Binding-site contacts:
Ligand atom N1 contacts residue VAL724 of chain 1.A at 2.9 Å (h-bond).
Ligand atom CAL contacts residue ILE673 of chain 1.A at 3.7 Å (hydrophobic).
Ligand atom N6 contacts residue GLU722 of chain 1.A at 2.7 Å (salt-bridge).
Ligand atom CAC contacts residue PRO654 of chain 1.A at 3.5 Å (hydrophobic).
Ligand atom CAC contacts residue MET648 of chain 1.A at 3.5 Å (hydrophobic).
Ligand atom C6 contacts residue ILE673 of chain 1.A at 3.7 Å (hydrophobic).
Ligand atom N1 contacts residue VAL723 of chain 1.A at 3.7 Å.
Ligand atom CAE contacts residue TRP656 of chain 1.A at 3.6 Å (hydrophobic).
Ligand atom CAQ contacts residue ASP728 of chain 1.A at 3.4 Å.
Ligand atom N6 contacts residue ILE721 of chain 1.A at 3.5 Å.
Ligand atom CAT contacts residue TRP656 of chain 1.A at 3.6 Å (hydrophobic).
Ligand atom CAS contacts residue ILE806 of chain 1.A at 3.8 Å (hydrophobic).
Ligand atom CAK contacts residue ILE673 of chain 1.A at 3.9 Å (hydrophobic).
Ligand atom N7 contacts residue ILE806 of chain 1.A at 3.6 Å.
Ligand atom C2 contacts residue VAL724 of chain 1.A at 3.3 Å (hydrophobic).
Ligand atom C8 contacts residue ILE806 of chain 1.A at 3.5 Å (hydrophobic).
Ligand atom CAA contacts residue MET648 of chain 1.A at 3.5 Å (hydrophobic).
Ligand atom CAK contacts residue LEU655 of chain 1.A at 3.8 Å (hydrophobic).
Ligand atom CAC contacts residue TRP656 of chain 1.A at 3.6 Å (hydrophobic).
Ligand atom N6 contacts residue VAL724 of chain 1.A at 3.9 Å.
Ligand atom N6 contacts residue TYR709 of chain 1.A at 3.9 Å.
Ligand atom N3 contacts residue MET796 of chain 1.A at 3.4 Å (h-bond).
Ligand atom CAS contacts residue MET796 of chain 1.A at 3.8 Å (hydrophobic).
Ligand atom CAR contacts residue THR729 of chain 1.A at 3.7 Å.
Ligand atom N9 contacts residue MET796 of chain 1.A at 3.6 Å (h-bond).
Ligand atom CAM contacts residue TRP656 of chain 1.A at 3.8 Å (hydrophobic).
Ligand atom N3 contacts residue TRP656 of chain 1.A at 3.7 Å.
Ligand atom CAR contacts residue ASP728 of chain 1.A at 3.2 Å.
Ligand atom CAA contacts residue PHE647 of chain 1.A at 3.6 Å (hydrophobic).
Ligand atom C2 contacts residue TRP656 of chain 1.A at 3.8 Å (hydrophobic).
Ligand atom N7 contacts residue ILE673 of chain 1.A at 3.8 Å.
Ligand atom CAK contacts residue PRO654 of chain 1.A at 3.6 Å (hydrophobic).
Ligand atom C5 contacts residue ILE673 of chain 1.A at 3.6 Å (hydrophobic).
Ligand atom CAJ contacts residue THR729 of chain 1.A at 3.6 Å.
Ligand atom N9 contacts residue ILE806 of chain 1.A at 3.8 Å.
Ligand atom CAD contacts residue MET648 of chain 1.A at 3.7 Å (hydrophobic).
Ligand atom C6 contacts residue GLU722 of chain 1.A at 3.7 Å.
Ligand atom C4 contacts residue MET796 of chain 1.A at 3.4 Å (hydrophobic).
Ligand atom C6 contacts residue VAL724 of chain 1.A at 3.8 Å (hydrophobic).
Ligand atom CAD contacts residue TRP656 of chain 1.A at 3.8 Å (hydrophobic).

Sequence of chain 1.A:
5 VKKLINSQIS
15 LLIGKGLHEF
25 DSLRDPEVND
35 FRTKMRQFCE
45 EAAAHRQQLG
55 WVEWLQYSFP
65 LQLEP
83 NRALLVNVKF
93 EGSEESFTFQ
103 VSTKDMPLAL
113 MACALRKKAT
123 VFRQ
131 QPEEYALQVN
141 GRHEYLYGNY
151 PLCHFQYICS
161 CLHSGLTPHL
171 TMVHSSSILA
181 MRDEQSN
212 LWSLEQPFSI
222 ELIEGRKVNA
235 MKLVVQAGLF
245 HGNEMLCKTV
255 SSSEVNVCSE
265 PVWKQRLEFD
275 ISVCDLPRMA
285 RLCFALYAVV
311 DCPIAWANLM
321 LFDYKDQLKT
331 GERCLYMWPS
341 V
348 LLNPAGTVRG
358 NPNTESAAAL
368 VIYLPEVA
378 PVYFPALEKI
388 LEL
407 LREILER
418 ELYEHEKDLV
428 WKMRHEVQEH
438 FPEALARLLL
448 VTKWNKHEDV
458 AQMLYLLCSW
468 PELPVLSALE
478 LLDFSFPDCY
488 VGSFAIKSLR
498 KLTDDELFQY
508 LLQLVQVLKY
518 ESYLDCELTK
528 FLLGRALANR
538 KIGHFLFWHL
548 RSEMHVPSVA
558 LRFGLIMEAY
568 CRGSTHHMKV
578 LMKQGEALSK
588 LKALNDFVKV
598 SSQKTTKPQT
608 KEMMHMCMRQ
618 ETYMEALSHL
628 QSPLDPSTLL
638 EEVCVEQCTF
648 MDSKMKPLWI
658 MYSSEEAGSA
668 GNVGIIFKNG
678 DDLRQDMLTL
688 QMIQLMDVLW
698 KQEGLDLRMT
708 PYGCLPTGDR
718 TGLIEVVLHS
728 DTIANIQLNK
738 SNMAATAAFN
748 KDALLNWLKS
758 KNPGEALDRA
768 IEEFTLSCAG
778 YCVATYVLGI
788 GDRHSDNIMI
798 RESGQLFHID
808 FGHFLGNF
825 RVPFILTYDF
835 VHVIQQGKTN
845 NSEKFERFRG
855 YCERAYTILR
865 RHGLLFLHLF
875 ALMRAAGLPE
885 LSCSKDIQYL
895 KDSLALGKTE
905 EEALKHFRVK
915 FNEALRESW

A protein and the small-molecule ligand that binds it are described below.
Small molecule (SMILES): Cc1ccccc1-n1c(Cn2cnc3c(N)ncnc32)nc2cccc(C)c2c1=O